Binding-site contacts:
Ligand atom C5 contacts residue GLY126 of chain 17.F at 4.0 Å.
Ligand atom C5 contacts residue GLU127 of chain 17.F at 3.6 Å.
Ligand atom C4 contacts residue ASN156 of chain 17.F at 4.2 Å.
Ligand atom C8 contacts residue PRO179 of chain 17.F at 4.4 Å (hydrophobic).
Ligand atom C5 contacts residue ASN156 of chain 17.F at 3.7 Å.
Ligand atom C7 contacts residue ASN156 of chain 17.F at 3.3 Å.
Ligand atom N2 contacts residue ASN156 of chain 17.F at 2.5 Å (h-bond).
Ligand atom C2 contacts residue ASN156 of chain 17.F at 2.3 Å.
Ligand atom C4 contacts residue GLU127 of chain 17.F at 3.6 Å.
Ligand atom C3 contacts residue GLU127 of chain 17.F at 3.6 Å.
Ligand atom O7 contacts residue ASN156 of chain 17.F at 3.2 Å (h-bond).
Ligand atom O5 contacts residue ASN156 of chain 17.F at 2.5 Å (h-bond).
Ligand atom C6 contacts residue LYS128 of chain 17.F at 4.3 Å.
Ligand atom C8 contacts residue ASN156 of chain 17.F at 4.2 Å.
Ligand atom C1 contacts residue GLY126 of chain 17.F at 3.4 Å.
Ligand atom C3 contacts residue ASN156 of chain 17.F at 3.6 Å.
Ligand atom C1 contacts residue ASN156 of chain 17.F at 1.4 Å.
Ligand atom O4 contacts residue GLU127 of chain 17.F at 3.1 Å (salt-bridge).
Ligand atom C6 contacts residue GLU127 of chain 17.F at 3.8 Å.
Ligand atom O3 contacts residue GLU127 of chain 17.F at 4.2 Å.
Ligand atom O5 contacts residue GLY126 of chain 17.F at 3.7 Å.

The protein below binds the small molecule below.
Small molecule (SMILES): CC(=O)N[C@@H]1[C@@H](O)[C@H](O)[C@@H](CO)O[C@H]1O

Sequence of chain 17.F:
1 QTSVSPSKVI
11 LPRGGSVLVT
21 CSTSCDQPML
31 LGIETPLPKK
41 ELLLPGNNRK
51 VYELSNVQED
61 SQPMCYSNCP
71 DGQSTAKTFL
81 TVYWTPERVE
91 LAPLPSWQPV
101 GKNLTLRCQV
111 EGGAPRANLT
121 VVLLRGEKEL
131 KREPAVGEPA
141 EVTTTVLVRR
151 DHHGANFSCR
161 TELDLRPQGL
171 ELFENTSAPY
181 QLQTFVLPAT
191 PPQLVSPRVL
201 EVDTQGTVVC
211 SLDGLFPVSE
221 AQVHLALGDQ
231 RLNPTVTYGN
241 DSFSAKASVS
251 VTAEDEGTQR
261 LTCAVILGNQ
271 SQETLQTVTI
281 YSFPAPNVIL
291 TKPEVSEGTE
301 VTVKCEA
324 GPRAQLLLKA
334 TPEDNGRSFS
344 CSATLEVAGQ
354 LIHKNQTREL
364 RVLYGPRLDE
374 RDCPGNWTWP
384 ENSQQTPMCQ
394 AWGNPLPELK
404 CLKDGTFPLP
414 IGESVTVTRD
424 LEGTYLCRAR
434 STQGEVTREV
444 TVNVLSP